Binding-site contacts:
Ligand atom OAT contacts residue MET539 of chain 1.I at 3.2 Å.
Ligand atom C6 contacts residue ARG337 of chain 1.I at 3.3 Å.
Ligand atom C5 contacts residue TRP543 of chain 1.I at 3.6 Å (hydrophobic).
Ligand atom OAR contacts residue PHE158 of chain 1.J at 3.6 Å.
Ligand atom OAE contacts residue ALA74 of chain 1.J at 3.4 Å.
Ligand atom CAU contacts residue LYS208 of chain 1.J at 3.5 Å.
Ligand atom OAD contacts residue LYS208 of chain 1.J at 2.5 Å (salt-bridge).
Ligand atom CAI contacts residue ALA157 of chain 1.J at 3.6 Å (hydrophobic).
Ligand atom N3 contacts residue GLY73 of chain 1.J at 3.3 Å.
Ligand atom OAF contacts residue TRP543 of chain 1.I at 3.7 Å.
Ligand atom C2 contacts residue TRP543 of chain 1.I at 3.6 Å (hydrophobic).
Ligand atom CAB contacts residue FAD1 of chain 1.XA at 3.6 Å.
Ligand atom CAK contacts residue VAL148 of chain 1.J at 3.6 Å (hydrophobic).
Ligand atom OAG contacts residue ARG337 of chain 1.I at 2.5 Å (salt-bridge).
Ligand atom NAQ contacts residue ARG337 of chain 1.I at 3.3 Å (salt-bridge).
Ligand atom C4 contacts residue TRP543 of chain 1.I at 3.3 Å (hydrophobic).
Ligand atom CAA contacts residue ALA74 of chain 1.J at 3.7 Å (hydrophobic).
Ligand atom SBB contacts residue ARG337 of chain 1.I at 3.6 Å (salt-bridge).
Ligand atom N1 contacts residue ARG337 of chain 1.I at 3.1 Å (salt-bridge).
Ligand atom CAJ contacts residue ARG337 of chain 1.I at 3.2 Å.
Ligand atom OAE contacts residue VAL148 of chain 1.J at 3.7 Å.
Ligand atom N3 contacts residue TRP543 of chain 1.I at 3.5 Å (h-bond).
Ligand atom CAW contacts residue ARG337 of chain 1.I at 3.5 Å.
Ligand atom CAH contacts residue ARG337 of chain 1.I at 3.5 Å.
Ligand atom CAK contacts residue PHE158 of chain 1.J at 3.3 Å (hydrophobic).
Ligand atom CAB contacts residue ARG337 of chain 1.I at 3.7 Å.
Ligand atom CAA contacts residue PHE158 of chain 1.J at 3.7 Å (hydrophobic).
Ligand atom NAQ contacts residue TRP543 of chain 1.I at 3.4 Å.
Ligand atom OAF contacts residue LYS208 of chain 1.J at 3.2 Å (salt-bridge).
Ligand atom NAP contacts residue GLY73 of chain 1.J at 3.5 Å.
Ligand atom C6 contacts residue PHE158 of chain 1.J at 3.6 Å (hydrophobic).
Ligand atom CAH contacts residue ASP336 of chain 1.I at 3.4 Å.
Ligand atom CAB contacts residue MET311 of chain 1.I at 3.6 Å (hydrophobic).
Ligand atom OAS contacts residue ARG337 of chain 1.I at 2.8 Å (salt-bridge).
Ligand atom OAT contacts residue TRP543 of chain 1.I at 3.5 Å.
Ligand atom N1 contacts residue TRP543 of chain 1.I at 3.6 Å.
Ligand atom CAU contacts residue TRP543 of chain 1.I at 3.6 Å (hydrophobic).
Ligand atom OAS contacts residue PHE158 of chain 1.J at 3.2 Å.
Ligand atom CAC contacts residue VAL540 of chain 1.I at 3.7 Å (hydrophobic).
Ligand atom CAI contacts residue ASP336 of chain 1.I at 3.3 Å.

Sequence of chain 1.J:
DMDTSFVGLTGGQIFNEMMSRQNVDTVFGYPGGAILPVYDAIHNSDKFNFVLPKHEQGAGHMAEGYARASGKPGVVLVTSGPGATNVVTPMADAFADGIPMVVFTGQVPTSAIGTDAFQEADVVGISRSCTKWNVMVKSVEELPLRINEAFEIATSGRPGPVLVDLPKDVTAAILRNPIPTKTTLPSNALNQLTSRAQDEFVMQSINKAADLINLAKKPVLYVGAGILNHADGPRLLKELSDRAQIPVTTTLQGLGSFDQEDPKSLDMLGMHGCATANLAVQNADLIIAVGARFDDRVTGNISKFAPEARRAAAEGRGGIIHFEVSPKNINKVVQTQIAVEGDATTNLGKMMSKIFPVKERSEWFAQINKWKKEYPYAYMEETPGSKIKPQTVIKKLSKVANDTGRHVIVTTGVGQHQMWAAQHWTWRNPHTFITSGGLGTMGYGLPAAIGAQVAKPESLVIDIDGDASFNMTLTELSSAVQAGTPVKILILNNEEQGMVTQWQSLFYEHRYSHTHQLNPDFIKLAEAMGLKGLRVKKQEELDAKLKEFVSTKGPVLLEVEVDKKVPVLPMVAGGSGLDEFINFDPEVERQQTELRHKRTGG

The small molecule below binds the protein below.
Small molecule (SMILES): COC(=O)c1ccccc1CS(=O)(=O)NC(=O)Nc1nc(OC)cc(OC)n1

Sequence of chain 1.I:
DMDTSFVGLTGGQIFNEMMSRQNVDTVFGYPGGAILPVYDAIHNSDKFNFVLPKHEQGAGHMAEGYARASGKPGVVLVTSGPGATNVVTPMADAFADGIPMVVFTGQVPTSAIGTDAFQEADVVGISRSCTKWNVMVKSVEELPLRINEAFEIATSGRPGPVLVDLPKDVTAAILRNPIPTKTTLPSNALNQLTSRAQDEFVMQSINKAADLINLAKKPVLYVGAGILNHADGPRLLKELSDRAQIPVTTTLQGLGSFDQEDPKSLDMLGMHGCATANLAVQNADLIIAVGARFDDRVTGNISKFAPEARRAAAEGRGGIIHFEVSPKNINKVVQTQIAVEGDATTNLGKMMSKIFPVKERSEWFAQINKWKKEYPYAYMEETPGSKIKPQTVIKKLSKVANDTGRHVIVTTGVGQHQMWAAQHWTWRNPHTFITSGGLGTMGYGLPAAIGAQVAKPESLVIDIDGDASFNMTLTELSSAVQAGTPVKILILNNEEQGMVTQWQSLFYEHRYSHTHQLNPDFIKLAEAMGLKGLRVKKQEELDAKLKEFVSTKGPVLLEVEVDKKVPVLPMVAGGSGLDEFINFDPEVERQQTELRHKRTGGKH